The protein below binds the small molecule below.
Small molecule (SMILES): O=C(O)C(=O)CO

Binding-site contacts:
Ligand atom O1 contacts residue LEU338 of chain 1.A at 3.8 Å.
Ligand atom C2 contacts residue PLP1 of chain 1.C at 3.4 Å.
Ligand atom C1 contacts residue THR148 of chain 1.A at 4.4 Å.
Ligand atom C2 contacts residue PHE95 of chain 1.A at 3.6 Å (hydrophobic).
Ligand atom O4 contacts residue THR250 of chain 2.A at 3.1 Å (h-bond).
Ligand atom O2 contacts residue PHE95 of chain 1.A at 3.8 Å.
Ligand atom O2 contacts residue PRO15 of chain 1.A at 3.5 Å.
Ligand atom O4 contacts residue PLP1 of chain 1.C at 2.9 Å (h-bond).
Ligand atom O2 contacts residue ARG36 of chain 2.A at 4.2 Å.
Ligand atom C2 contacts residue GLY16 of chain 1.A at 4.1 Å.
Ligand atom O3 contacts residue GLY16 of chain 1.A at 3.6 Å (h-bond).
Ligand atom O3 contacts residue PLP1 of chain 1.C at 2.8 Å (h-bond).
Ligand atom C3 contacts residue PHE95 of chain 1.A at 3.6 Å (hydrophobic).
Ligand atom O2 contacts residue ARG347 of chain 1.A at 2.7 Å (salt-bridge).
Ligand atom C1 contacts residue ARG347 of chain 1.A at 3.4 Å.
Ligand atom O2 contacts residue THR148 of chain 1.A at 3.4 Å.
Ligand atom O1 contacts residue ARG347 of chain 1.A at 2.7 Å (salt-bridge).
Ligand atom O4 contacts residue TYR35 of chain 2.A at 3.0 Å (h-bond).
Ligand atom C3 contacts residue PLP1 of chain 1.C at 3.6 Å.
Ligand atom O3 contacts residue PRO15 of chain 1.A at 3.7 Å.
Ligand atom C3 contacts residue ARG36 of chain 2.A at 3.0 Å.
Ligand atom O3 contacts residue LYS201 of chain 1.A at 2.9 Å (salt-bridge).
Ligand atom C1 contacts residue PHE95 of chain 1.A at 3.4 Å (hydrophobic).
Ligand atom O1 contacts residue PHE95 of chain 1.A at 3.4 Å.
Ligand atom C3 contacts residue TYR35 of chain 2.A at 3.2 Å (hydrophobic).
Ligand atom O3 contacts residue PHE95 of chain 1.A at 4.4 Å.
Ligand atom O4 contacts residue ARG36 of chain 2.A at 4.0 Å.
Ligand atom O1 contacts residue ARG36 of chain 2.A at 2.4 Å (salt-bridge).
Ligand atom C2 contacts residue LYS201 of chain 1.A at 4.0 Å.
Ligand atom O4 contacts residue PHE95 of chain 1.A at 4.3 Å.
Ligand atom C2 contacts residue ARG36 of chain 2.A at 3.5 Å.
Ligand atom C3 contacts residue THR250 of chain 2.A at 4.5 Å.
Ligand atom C1 contacts residue ARG36 of chain 2.A at 3.2 Å.

Sequence of chain 1.A:
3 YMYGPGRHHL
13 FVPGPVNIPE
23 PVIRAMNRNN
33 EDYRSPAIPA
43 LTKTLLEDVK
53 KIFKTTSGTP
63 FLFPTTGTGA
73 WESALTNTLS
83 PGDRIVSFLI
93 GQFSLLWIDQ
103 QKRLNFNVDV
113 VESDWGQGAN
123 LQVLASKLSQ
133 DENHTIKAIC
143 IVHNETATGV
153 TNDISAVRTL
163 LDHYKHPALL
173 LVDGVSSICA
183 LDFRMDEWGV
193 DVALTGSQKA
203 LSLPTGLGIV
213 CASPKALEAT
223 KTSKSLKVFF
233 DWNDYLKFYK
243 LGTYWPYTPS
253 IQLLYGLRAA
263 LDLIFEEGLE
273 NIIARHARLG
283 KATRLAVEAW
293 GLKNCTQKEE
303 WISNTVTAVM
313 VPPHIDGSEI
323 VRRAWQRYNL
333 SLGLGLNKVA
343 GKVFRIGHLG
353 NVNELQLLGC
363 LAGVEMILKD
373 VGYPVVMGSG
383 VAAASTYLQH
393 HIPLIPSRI

Sequence of chain 2.A:
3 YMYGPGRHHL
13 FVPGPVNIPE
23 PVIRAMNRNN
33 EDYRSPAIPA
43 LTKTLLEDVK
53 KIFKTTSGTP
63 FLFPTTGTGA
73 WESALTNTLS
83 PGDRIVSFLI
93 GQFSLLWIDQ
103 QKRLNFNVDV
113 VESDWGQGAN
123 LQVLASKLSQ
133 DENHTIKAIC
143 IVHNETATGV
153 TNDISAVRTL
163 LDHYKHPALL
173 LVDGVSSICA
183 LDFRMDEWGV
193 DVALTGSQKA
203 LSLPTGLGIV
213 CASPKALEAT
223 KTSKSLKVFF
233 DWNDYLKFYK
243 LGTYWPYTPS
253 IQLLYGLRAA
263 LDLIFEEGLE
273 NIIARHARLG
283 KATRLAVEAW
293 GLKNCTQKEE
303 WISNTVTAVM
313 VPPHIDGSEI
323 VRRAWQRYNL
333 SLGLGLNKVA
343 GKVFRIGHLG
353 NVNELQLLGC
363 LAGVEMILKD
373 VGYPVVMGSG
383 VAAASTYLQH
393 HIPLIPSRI